Binding-site contacts:
Ligand atom O3' contacts residue ARG267 of chain 2.K at 2.8 Å (salt-bridge).
Ligand atom O3B contacts residue ALA171 of chain 2.L at 3.3 Å.
Ligand atom C4D contacts residue GLY280 of chain 2.L at 3.5 Å.
Ligand atom O2B contacts residue ALA171 of chain 2.L at 3.5 Å.
Ligand atom N1 contacts residue ILE238 of chain 2.L at 3.4 Å.
Ligand atom O4D contacts residue PHE279 of chain 2.L at 3.2 Å.
Ligand atom C3D contacts residue PHE345 of chain 2.L at 3.6 Å (hydrophobic).
Ligand atom C5D contacts residue PHE284 of chain 2.L at 3.6 Å (hydrophobic).
Ligand atom C4' contacts residue LYS227 of chain 2.L at 3.5 Å.
Ligand atom O4' contacts residue LEU170 of chain 2.L at 3.3 Å (h-bond).
Ligand atom C6 contacts residue ILE238 of chain 2.L at 3.5 Å (hydrophobic).
Ligand atom C4 contacts residue GLN274 of chain 2.L at 3.6 Å.
Ligand atom O3D contacts residue GLY280 of chain 2.L at 3.0 Å (h-bond).
Ligand atom N3 contacts residue GLN274 of chain 2.L at 2.8 Å (h-bond).
Ligand atom C2 contacts residue ILE238 of chain 2.L at 3.6 Å (hydrophobic).
Ligand atom O1A contacts residue LYS346 of chain 2.L at 2.5 Å (salt-bridge).
Ligand atom O2B contacts residue GLU172 of chain 2.L at 2.9 Å (salt-bridge).
Ligand atom O1A contacts residue ALA171 of chain 2.L at 3.7 Å.
Ligand atom O3A contacts residue ALA171 of chain 2.L at 3.5 Å.
Ligand atom O4 contacts residue GLN274 of chain 2.L at 3.1 Å (h-bond).
Ligand atom C5' contacts residue CYS283 of chain 2.L at 3.6 Å (hydrophobic).
Ligand atom O2A contacts residue PHE272 of chain 2.L at 3.2 Å.
Ligand atom C1' contacts residue PHE284 of chain 2.L at 3.6 Å (hydrophobic).
Ligand atom O3D contacts residue PHE345 of chain 2.L at 2.6 Å (h-bond).
Ligand atom O2D contacts residue ARG447 of chain 2.L at 2.9 Å (salt-bridge).
Ligand atom O2A contacts residue PHE284 of chain 2.L at 3.5 Å.
Ligand atom O3A contacts residue LYS346 of chain 2.L at 3.5 Å (salt-bridge).
Ligand atom O4' contacts residue LYS227 of chain 2.L at 2.9 Å (salt-bridge).
Ligand atom C5 contacts residue PHE272 of chain 2.L at 3.7 Å (hydrophobic).
Ligand atom PA contacts residue LYS346 of chain 2.L at 3.5 Å.
Ligand atom O4' contacts residue GLU168 of chain 2.L at 2.8 Å (salt-bridge).
Ligand atom O4D contacts residue ILE238 of chain 2.L at 3.4 Å.
Ligand atom O4 contacts residue LEU273 of chain 2.L at 3.7 Å.
Ligand atom O5' contacts residue CYS283 of chain 2.L at 3.3 Å.
Ligand atom O2D contacts residue PHE345 of chain 2.L at 3.4 Å (h-bond).
Ligand atom O4 contacts residue PHE272 of chain 2.L at 3.4 Å.
Ligand atom O3' contacts residue PHE169 of chain 2.L at 3.5 Å (h-bond).
Ligand atom O2' contacts residue ARG267 of chain 2.K at 2.5 Å (salt-bridge).
Ligand atom O2 contacts residue SER276 of chain 2.L at 2.7 Å (h-bond).
Ligand atom O4' contacts residue PHE169 of chain 2.L at 3.3 Å.

Sequence of chain 2.K:
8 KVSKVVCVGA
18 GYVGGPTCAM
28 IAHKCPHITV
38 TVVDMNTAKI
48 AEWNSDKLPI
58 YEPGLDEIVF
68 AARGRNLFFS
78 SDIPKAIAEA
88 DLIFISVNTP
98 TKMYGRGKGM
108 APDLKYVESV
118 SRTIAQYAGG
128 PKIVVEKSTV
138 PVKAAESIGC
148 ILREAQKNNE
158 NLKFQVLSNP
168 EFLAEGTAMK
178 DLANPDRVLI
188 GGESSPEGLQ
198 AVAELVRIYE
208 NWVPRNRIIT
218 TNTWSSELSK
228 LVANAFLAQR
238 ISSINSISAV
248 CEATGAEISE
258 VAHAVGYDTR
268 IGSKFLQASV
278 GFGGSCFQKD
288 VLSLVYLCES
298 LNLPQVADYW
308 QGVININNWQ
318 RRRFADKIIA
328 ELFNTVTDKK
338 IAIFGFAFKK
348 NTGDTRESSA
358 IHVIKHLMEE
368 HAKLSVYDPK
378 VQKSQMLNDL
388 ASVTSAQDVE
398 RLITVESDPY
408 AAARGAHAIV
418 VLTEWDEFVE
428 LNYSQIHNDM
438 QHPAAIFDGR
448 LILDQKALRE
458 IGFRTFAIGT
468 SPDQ

A small-molecule ligand and the protein it binds are described below.
Small molecule (SMILES): O=c1ccn([C@@H]2O[C@H](CO[P](=O)(O)O[P](=O)(O)O[C@H]3OC[C@@H](O)[C@H](O)[C@H]3O)[C@@H](O)[C@H]2O)c(=O)[nH]1

Sequence of chain 2.L:
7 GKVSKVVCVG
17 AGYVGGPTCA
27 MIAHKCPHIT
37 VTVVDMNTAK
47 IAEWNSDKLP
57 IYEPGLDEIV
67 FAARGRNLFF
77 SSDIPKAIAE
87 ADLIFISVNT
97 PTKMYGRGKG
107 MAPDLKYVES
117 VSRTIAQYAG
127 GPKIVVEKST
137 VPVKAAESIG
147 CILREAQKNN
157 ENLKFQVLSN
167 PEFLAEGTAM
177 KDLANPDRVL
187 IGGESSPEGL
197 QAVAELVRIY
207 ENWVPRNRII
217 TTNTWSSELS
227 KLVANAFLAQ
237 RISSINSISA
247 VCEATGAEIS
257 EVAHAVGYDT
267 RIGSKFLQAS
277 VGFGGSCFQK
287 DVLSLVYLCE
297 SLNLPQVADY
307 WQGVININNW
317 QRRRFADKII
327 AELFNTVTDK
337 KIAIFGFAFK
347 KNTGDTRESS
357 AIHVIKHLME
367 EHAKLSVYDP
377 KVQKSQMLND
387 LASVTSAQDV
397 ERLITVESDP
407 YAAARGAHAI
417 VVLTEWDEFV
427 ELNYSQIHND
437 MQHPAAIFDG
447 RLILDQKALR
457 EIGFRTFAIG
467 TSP